Sequence of chain 1.D:
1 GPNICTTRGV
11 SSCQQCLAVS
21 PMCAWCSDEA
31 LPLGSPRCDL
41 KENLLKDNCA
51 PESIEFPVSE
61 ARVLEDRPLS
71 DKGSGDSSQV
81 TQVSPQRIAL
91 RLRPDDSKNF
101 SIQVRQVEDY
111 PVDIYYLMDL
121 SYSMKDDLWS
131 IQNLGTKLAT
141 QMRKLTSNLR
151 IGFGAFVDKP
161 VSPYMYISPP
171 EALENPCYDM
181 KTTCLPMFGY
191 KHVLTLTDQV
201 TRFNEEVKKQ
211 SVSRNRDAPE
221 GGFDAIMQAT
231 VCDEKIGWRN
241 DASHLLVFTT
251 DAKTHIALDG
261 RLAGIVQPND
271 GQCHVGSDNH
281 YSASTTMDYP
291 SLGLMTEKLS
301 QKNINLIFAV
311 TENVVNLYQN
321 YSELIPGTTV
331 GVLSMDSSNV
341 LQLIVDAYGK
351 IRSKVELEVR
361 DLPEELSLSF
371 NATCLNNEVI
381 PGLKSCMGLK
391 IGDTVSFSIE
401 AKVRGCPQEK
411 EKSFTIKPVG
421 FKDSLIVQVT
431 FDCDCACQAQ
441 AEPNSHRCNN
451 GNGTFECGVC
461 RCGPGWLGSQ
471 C

A protein and the small-molecule ligand that binds it are described below.
Small molecule (SMILES): CC(=O)N[C@@H]1[C@@H](O)[C@H](O)[C@@H](CO)O[C@H]1O

Binding-site contacts:
Ligand atom C3 contacts residue ASN99 of chain 1.D at 3.8 Å.
Ligand atom O7 contacts residue ASN99 of chain 1.D at 3.8 Å.
Ligand atom C8 contacts residue PHE100 of chain 1.D at 4.0 Å (hydrophobic).
Ligand atom C4 contacts residue ASN99 of chain 1.D at 4.2 Å.
Ligand atom C6 contacts residue NAG2 of chain 1.L at 4.2 Å.
Ligand atom O6 contacts residue NAG2 of chain 1.L at 2.8 Å (h-bond).
Ligand atom C5 contacts residue ASN99 of chain 1.D at 3.6 Å.
Ligand atom C7 contacts residue LYS98 of chain 1.D at 4.1 Å.
Ligand atom C8 contacts residue ASN99 of chain 1.D at 3.2 Å.
Ligand atom C7 contacts residue PHE100 of chain 1.D at 4.1 Å (hydrophobic).
Ligand atom C1 contacts residue ASN99 of chain 1.D at 1.4 Å.
Ligand atom O7 contacts residue PHE100 of chain 1.D at 3.8 Å.
Ligand atom C8 contacts residue LYS98 of chain 1.D at 3.7 Å.
Ligand atom O5 contacts residue ASN99 of chain 1.D at 2.3 Å (h-bond).
Ligand atom N2 contacts residue LYS98 of chain 1.D at 3.8 Å.
Ligand atom C7 contacts residue ASN99 of chain 1.D at 3.5 Å.
Ligand atom O6 contacts residue ASN99 of chain 1.D at 4.5 Å.
Ligand atom N2 contacts residue ASN99 of chain 1.D at 3.0 Å (h-bond).
Ligand atom O7 contacts residue SER101 of chain 1.D at 3.4 Å (h-bond).
Ligand atom C2 contacts residue ASN99 of chain 1.D at 2.5 Å.